Sequence of chain 1.B:
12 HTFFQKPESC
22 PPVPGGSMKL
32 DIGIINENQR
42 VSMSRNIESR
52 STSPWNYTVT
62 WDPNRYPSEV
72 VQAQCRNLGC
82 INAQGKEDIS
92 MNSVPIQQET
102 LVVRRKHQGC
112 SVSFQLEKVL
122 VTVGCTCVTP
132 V

A small-molecule ligand and the protein it binds are described below.
Small molecule (SMILES): CC(=O)N[C@H]1[C@@H](O[C@H]2[C@H](O)[C@@H](NC(C)=O)CO[C@@H]2CO)O[C@H](CO)[C@@H](O)[C@@H]1O

Binding-site contacts:
Ligand atom C1 contacts residue ASN57 of chain 1.B at 1.5 Å.
Ligand atom O7 contacts residue ASN57 of chain 1.B at 3.3 Å (h-bond).
Ligand atom C3 contacts residue ASN57 of chain 1.B at 3.8 Å.
Ligand atom C2 contacts residue ASN57 of chain 1.B at 2.5 Å.
Ligand atom C7 contacts residue ARG77 of chain 1.B at 4.3 Å.
Ligand atom C8 contacts residue CYS76 of chain 1.B at 4.1 Å (hydrophobic).
Ligand atom C8 contacts residue ARG77 of chain 1.B at 3.4 Å.
Ligand atom C7 contacts residue ASN57 of chain 1.B at 3.2 Å.
Ligand atom C1 contacts residue ARG77 of chain 1.B at 4.0 Å.
Ligand atom N2 contacts residue ARG77 of chain 1.B at 3.9 Å.
Ligand atom N2 contacts residue ASN57 of chain 1.B at 2.9 Å (h-bond).
Ligand atom C5 contacts residue ASN57 of chain 1.B at 3.7 Å.
Ligand atom C8 contacts residue ASN57 of chain 1.B at 4.4 Å.
Ligand atom C4 contacts residue ASN57 of chain 1.B at 4.2 Å.
Ligand atom O5 contacts residue ASN57 of chain 1.B at 2.4 Å (h-bond).